The protein below binds the small molecule below.
Small molecule (SMILES): NCC(=O)O

Binding-site contacts:
Ligand atom C contacts residue GLN8 of chain 3.A at 4.3 Å.
Ligand atom OXT contacts residue GLN8 of chain 3.A at 4.0 Å.

Sequence of chain 3.A:
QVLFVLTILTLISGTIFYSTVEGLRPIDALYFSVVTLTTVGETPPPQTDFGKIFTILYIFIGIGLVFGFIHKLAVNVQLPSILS